Binding-site contacts:
Ligand atom C8 contacts residue LEU231 of chain 1.E at 3.9 Å (hydrophobic).
Ligand atom C5 contacts residue LYS35 of chain 1.E at 4.4 Å.
Ligand atom C6 contacts residue GLU181 of chain 1.E at 3.3 Å.
Ligand atom C8 contacts residue VAL224 of chain 1.E at 4.2 Å (hydrophobic).
Ligand atom C1 contacts residue VAL414 of chain 1.E at 4.4 Å (hydrophobic).
Ligand atom O7 contacts residue GLU181 of chain 1.E at 4.2 Å.
Ligand atom C2 contacts residue ASN232 of chain 1.E at 2.5 Å.
Ligand atom O4 contacts residue LYS35 of chain 1.E at 2.6 Å (salt-bridge).
Ligand atom O5 contacts residue NAG1 of chain 1.DB at 3.1 Å (h-bond).
Ligand atom N2 contacts residue SER415 of chain 1.E at 3.8 Å.
Ligand atom O4 contacts residue VAL414 of chain 1.E at 3.8 Å.
Ligand atom C7 contacts residue ASN232 of chain 1.E at 4.0 Å.
Ligand atom C3 contacts residue LYS35 of chain 1.E at 4.4 Å.
Ligand atom C4 contacts residue LYS35 of chain 1.E at 3.4 Å.
Ligand atom C5 contacts residue VAL414 of chain 1.E at 3.7 Å (hydrophobic).
Ligand atom C7 contacts residue ASN346 of chain 1.E at 4.0 Å.
Ligand atom C3 contacts residue SER415 of chain 1.E at 4.3 Å.
Ligand atom C1 contacts residue NAG1 of chain 1.DB at 3.9 Å.
Ligand atom O7 contacts residue ASN346 of chain 1.E at 3.9 Å.
Ligand atom C4 contacts residue ASN232 of chain 1.E at 4.2 Å.
Ligand atom O3 contacts residue GLU181 of chain 1.E at 4.2 Å.
Ligand atom C5 contacts residue ASN232 of chain 1.E at 3.7 Å.
Ligand atom C5 contacts residue GLU181 of chain 1.E at 4.1 Å.
Ligand atom C3 contacts residue ASN232 of chain 1.E at 3.8 Å.
Ligand atom C6 contacts residue LYS35 of chain 1.E at 4.2 Å.
Ligand atom C8 contacts residue ASN346 of chain 1.E at 3.4 Å.
Ligand atom O5 contacts residue GLU181 of chain 1.E at 4.1 Å.
Ligand atom C3 contacts residue VAL414 of chain 1.E at 3.9 Å (hydrophobic).
Ligand atom C5 contacts residue NAG1 of chain 1.DB at 3.6 Å.
Ligand atom O6 contacts residue NAG1 of chain 1.DB at 4.2 Å.
Ligand atom O6 contacts residue GLY348 of chain 1.E at 4.3 Å.
Ligand atom C1 contacts residue ASN232 of chain 1.E at 1.4 Å.
Ligand atom O3 contacts residue CYS413 of chain 1.E at 4.2 Å.
Ligand atom N2 contacts residue ASN232 of chain 1.E at 2.9 Å (h-bond).
Ligand atom O6 contacts residue GLU181 of chain 1.E at 4.0 Å.
Ligand atom O3 contacts residue LYS35 of chain 1.E at 3.5 Å.
Ligand atom C6 contacts residue NAG1 of chain 1.DB at 3.4 Å.
Ligand atom O5 contacts residue ASN232 of chain 1.E at 2.4 Å (h-bond).
Ligand atom C2 contacts residue SER415 of chain 1.E at 4.4 Å.
Ligand atom C4 contacts residue VAL414 of chain 1.E at 4.0 Å (hydrophobic).

A small-molecule ligand and the protein it binds are described below.
Small molecule (SMILES): CC(=O)N[C@H]1[C@H](O[C@H]2[C@H](O)[C@@H](NC(C)=O)CO[C@@H]2CO)O[C@H](CO)[C@@H](O[C@@H]2O[C@H](CO)[C@@H](O)[C@H](O[C@H]3O[C@H](CO)[C@@H](O)[C@H](O)[C@@H]3O)[C@@H]2O)[C@@H]1O

Sequence of chain 1.E:
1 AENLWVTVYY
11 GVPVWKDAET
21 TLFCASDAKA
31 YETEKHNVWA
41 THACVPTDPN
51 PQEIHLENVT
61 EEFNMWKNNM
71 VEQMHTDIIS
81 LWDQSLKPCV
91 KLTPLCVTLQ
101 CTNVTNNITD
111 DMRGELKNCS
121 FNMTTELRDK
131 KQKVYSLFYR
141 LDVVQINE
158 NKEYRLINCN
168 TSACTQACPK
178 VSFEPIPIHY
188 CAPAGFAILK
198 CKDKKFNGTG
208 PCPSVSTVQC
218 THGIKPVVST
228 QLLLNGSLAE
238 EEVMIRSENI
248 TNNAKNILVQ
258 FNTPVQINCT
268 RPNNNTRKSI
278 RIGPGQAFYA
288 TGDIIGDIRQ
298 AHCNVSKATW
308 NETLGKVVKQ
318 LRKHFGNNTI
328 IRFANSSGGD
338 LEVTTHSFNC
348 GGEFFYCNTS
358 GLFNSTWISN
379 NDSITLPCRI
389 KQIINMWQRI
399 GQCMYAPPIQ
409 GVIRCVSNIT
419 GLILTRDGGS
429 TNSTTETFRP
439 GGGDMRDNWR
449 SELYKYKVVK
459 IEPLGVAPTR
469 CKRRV